A small-molecule ligand and the protein it binds are described below.
Small molecule (SMILES): CC(=O)N[C@@H]1[C@@H](O)[C@H](O)[C@@H](CO)O[C@H]1O

Binding-site contacts:
Ligand atom C5 contacts residue ILE382 of chain 1.C at 4.3 Å (hydrophobic).
Ligand atom O5 contacts residue ASN379 of chain 1.C at 2.4 Å (h-bond).
Ligand atom N2 contacts residue ASN379 of chain 1.C at 2.9 Å (h-bond).
Ligand atom C2 contacts residue GLN375 of chain 1.C at 4.2 Å.
Ligand atom O6 contacts residue GLU385 of chain 1.C at 2.8 Å (salt-bridge).
Ligand atom C1 contacts residue GLN375 of chain 1.C at 4.0 Å.
Ligand atom C4 contacts residue ASN379 of chain 1.C at 4.2 Å.
Ligand atom C5 contacts residue SER381 of chain 1.C at 3.6 Å.
Ligand atom C3 contacts residue ASN379 of chain 1.C at 3.8 Å.
Ligand atom C7 contacts residue ASN379 of chain 1.C at 3.7 Å.
Ligand atom C1 contacts residue ASN379 of chain 1.C at 1.4 Å.
Ligand atom O6 contacts residue SER381 of chain 1.C at 3.2 Å (h-bond).
Ligand atom O5 contacts residue SER381 of chain 1.C at 3.4 Å (h-bond).
Ligand atom C7 contacts residue GLN375 of chain 1.C at 4.5 Å.
Ligand atom O5 contacts residue GLN375 of chain 1.C at 4.5 Å.
Ligand atom O7 contacts residue LYS374 of chain 1.C at 4.1 Å.
Ligand atom O5 contacts residue ILE382 of chain 1.C at 3.4 Å.
Ligand atom C2 contacts residue ASN379 of chain 1.C at 2.4 Å.
Ligand atom O6 contacts residue ILE382 of chain 1.C at 3.7 Å.
Ligand atom C6 contacts residue GLU385 of chain 1.C at 3.4 Å.
Ligand atom C6 contacts residue SER381 of chain 1.C at 4.0 Å.
Ligand atom C5 contacts residue ASN379 of chain 1.C at 3.7 Å.
Ligand atom O7 contacts residue GLN375 of chain 1.C at 3.4 Å.
Ligand atom C1 contacts residue ILE382 of chain 1.C at 4.3 Å (hydrophobic).
Ligand atom C6 contacts residue ILE382 of chain 1.C at 4.0 Å (hydrophobic).
Ligand atom O7 contacts residue ASN379 of chain 1.C at 4.0 Å.
Ligand atom C6 contacts residue TYR371 of chain 1.C at 4.3 Å (hydrophobic).
Ligand atom C1 contacts residue SER381 of chain 1.C at 3.6 Å.

Sequence of chain 1.C:
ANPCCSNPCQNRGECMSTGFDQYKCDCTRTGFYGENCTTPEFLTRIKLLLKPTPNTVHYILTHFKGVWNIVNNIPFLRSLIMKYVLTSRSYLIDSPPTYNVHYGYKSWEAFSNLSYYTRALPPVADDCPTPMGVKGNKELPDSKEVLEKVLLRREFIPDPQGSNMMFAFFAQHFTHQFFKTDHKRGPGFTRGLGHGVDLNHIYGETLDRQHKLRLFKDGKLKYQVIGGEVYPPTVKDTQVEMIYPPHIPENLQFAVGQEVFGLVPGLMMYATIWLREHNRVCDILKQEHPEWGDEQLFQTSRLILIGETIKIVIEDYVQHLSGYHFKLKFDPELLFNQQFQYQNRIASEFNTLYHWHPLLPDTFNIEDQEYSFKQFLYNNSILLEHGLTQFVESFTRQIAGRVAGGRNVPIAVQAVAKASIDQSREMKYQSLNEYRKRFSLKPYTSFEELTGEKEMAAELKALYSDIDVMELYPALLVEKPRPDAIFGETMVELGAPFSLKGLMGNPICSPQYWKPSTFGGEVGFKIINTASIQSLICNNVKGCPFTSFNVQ